Sequence of chain 1.H:
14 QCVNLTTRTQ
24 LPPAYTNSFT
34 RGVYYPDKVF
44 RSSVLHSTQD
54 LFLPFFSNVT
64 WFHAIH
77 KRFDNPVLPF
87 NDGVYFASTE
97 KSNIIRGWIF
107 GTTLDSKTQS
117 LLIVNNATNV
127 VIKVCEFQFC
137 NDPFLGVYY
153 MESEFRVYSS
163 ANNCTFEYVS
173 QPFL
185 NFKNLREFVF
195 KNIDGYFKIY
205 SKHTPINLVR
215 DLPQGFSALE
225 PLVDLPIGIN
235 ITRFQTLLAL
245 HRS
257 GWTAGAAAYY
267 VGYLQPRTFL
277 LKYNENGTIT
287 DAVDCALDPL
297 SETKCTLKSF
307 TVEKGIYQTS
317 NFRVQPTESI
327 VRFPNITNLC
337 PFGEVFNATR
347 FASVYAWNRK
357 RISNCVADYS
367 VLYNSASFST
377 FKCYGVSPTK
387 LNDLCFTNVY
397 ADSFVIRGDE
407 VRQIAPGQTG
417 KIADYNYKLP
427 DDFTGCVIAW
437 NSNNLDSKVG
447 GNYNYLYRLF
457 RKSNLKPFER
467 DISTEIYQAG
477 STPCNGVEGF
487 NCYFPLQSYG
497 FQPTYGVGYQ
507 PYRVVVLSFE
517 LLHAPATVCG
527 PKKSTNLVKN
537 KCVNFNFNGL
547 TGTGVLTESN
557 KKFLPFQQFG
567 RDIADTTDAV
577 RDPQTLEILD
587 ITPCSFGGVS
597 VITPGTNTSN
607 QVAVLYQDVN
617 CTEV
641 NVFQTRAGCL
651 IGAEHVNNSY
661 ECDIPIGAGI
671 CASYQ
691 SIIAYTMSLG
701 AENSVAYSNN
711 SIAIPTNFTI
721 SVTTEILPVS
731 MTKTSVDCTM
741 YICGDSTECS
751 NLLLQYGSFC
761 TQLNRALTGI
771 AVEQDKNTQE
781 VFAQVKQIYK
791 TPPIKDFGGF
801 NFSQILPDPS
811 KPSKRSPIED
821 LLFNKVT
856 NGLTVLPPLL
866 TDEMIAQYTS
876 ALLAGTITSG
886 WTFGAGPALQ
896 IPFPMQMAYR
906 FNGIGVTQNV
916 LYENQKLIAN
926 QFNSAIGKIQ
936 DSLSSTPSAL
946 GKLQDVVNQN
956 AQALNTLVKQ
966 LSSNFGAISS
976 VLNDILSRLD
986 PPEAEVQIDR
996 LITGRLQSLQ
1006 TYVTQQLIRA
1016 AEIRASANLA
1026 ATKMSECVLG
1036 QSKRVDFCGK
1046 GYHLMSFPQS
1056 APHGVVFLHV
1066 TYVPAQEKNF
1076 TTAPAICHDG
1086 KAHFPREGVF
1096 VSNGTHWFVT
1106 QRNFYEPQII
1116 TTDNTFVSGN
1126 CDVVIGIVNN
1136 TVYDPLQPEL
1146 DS

Binding-site contacts:
Ligand atom C7 contacts residue ASN61 of chain 1.H at 3.5 Å.
Ligand atom C5 contacts residue TYR28 of chain 1.H at 3.6 Å (hydrophobic).
Ligand atom C1 contacts residue TYR28 of chain 1.H at 3.7 Å (hydrophobic).
Ligand atom O5 contacts residue TYR28 of chain 1.H at 3.8 Å.
Ligand atom C2 contacts residue ASN61 of chain 1.H at 2.5 Å.
Ligand atom C5 contacts residue ASN61 of chain 1.H at 3.7 Å.
Ligand atom C6 contacts residue TYR28 of chain 1.H at 3.7 Å (hydrophobic).
Ligand atom O7 contacts residue ASN61 of chain 1.H at 3.9 Å.
Ligand atom O6 contacts residue ASN61 of chain 1.H at 4.5 Å.
Ligand atom N2 contacts residue ASN61 of chain 1.H at 2.9 Å (h-bond).
Ligand atom C3 contacts residue ASN61 of chain 1.H at 3.8 Å.
Ligand atom C1 contacts residue ASN61 of chain 1.H at 1.4 Å.
Ligand atom C8 contacts residue ASN61 of chain 1.H at 3.9 Å.
Ligand atom O5 contacts residue ASN61 of chain 1.H at 2.4 Å (h-bond).
Ligand atom O6 contacts residue TYR28 of chain 1.H at 3.7 Å.
Ligand atom C4 contacts residue ASN61 of chain 1.H at 4.2 Å.

The protein below binds the small molecule below.
Small molecule (SMILES): CC(=O)N[C@@H]1[C@@H](O)[C@H](O)[C@@H](CO)O[C@H]1O